Sequence of chain 1.A:
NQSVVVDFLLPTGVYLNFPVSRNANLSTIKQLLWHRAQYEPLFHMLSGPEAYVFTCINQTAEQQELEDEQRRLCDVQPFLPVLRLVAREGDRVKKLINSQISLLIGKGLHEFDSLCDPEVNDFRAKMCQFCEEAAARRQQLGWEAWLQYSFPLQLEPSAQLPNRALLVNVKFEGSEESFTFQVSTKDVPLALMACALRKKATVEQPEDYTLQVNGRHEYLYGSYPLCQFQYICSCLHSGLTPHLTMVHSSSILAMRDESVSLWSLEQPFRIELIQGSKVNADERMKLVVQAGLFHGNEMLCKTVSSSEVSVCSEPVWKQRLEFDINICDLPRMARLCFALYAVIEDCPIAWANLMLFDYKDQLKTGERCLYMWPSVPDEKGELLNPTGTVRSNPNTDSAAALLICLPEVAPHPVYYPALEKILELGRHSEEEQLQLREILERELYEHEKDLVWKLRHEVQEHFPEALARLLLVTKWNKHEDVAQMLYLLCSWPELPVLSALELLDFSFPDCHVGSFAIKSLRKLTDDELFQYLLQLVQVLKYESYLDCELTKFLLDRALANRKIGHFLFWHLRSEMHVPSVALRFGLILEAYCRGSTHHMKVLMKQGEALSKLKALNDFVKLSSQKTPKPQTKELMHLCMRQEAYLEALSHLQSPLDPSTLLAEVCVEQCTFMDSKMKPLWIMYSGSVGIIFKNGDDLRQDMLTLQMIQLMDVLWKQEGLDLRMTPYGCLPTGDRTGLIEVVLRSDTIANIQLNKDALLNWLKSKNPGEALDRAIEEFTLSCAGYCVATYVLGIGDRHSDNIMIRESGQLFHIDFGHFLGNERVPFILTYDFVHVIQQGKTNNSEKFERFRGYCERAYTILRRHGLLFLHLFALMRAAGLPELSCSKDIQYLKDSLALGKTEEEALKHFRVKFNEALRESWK

Binding-site contacts:
Ligand atom CL22 contacts residue MET736 of chain 1.A at 3.6 Å.
Ligand atom C8 contacts residue ILE894 of chain 1.A at 3.6 Å (hydrophobic).
Ligand atom O3 contacts residue VAL811 of chain 1.A at 3.4 Å.
Ligand atom CL22 contacts residue TRP744 of chain 1.A at 3.9 Å.
Ligand atom O29 contacts residue ASP771 of chain 1.A at 2.6 Å (salt-bridge).
Ligand atom C28 contacts residue ILE809 of chain 1.A at 3.6 Å (hydrophobic).
Ligand atom N5 contacts residue ILE761 of chain 1.A at 3.6 Å.
Ligand atom O29 contacts residue TYR797 of chain 1.A at 2.8 Å (h-bond).
Ligand atom N10 contacts residue TRP744 of chain 1.A at 3.8 Å.
Ligand atom N1 contacts residue TYR797 of chain 1.A at 3.9 Å.
Ligand atom CL20 contacts residue LEU743 of chain 1.A at 3.5 Å.
Ligand atom CL22 contacts residue PHE735 of chain 1.A at 3.4 Å.
Ligand atom C28 contacts residue ASP895 of chain 1.A at 3.5 Å.
Ligand atom C2 contacts residue VAL812 of chain 1.A at 3.8 Å (hydrophobic).
Ligand atom N5 contacts residue ILE809 of chain 1.A at 3.9 Å.
Ligand atom C27 contacts residue ILE809 of chain 1.A at 3.7 Å (hydrophobic).
Ligand atom C28 contacts residue TYR797 of chain 1.A at 3.4 Å (hydrophobic).
Ligand atom C30 contacts residue ASP895 of chain 1.A at 3.7 Å.
Ligand atom C6 contacts residue ILE894 of chain 1.A at 3.9 Å (hydrophobic).
Ligand atom O29 contacts residue ASP895 of chain 1.A at 3.6 Å.
Ligand atom N7 contacts residue ILE894 of chain 1.A at 3.4 Å.
Ligand atom C30 contacts residue ILE809 of chain 1.A at 3.7 Å (hydrophobic).
Ligand atom N1 contacts residue VAL812 of chain 1.A at 3.9 Å.
Ligand atom CL20 contacts residue TRP744 of chain 1.A at 3.7 Å.
Ligand atom C26 contacts residue ASP895 of chain 1.A at 3.7 Å.
Ligand atom C26 contacts residue ILE809 of chain 1.A at 3.9 Å (hydrophobic).
Ligand atom C4 contacts residue ILE761 of chain 1.A at 3.5 Å (hydrophobic).
Ligand atom C30 contacts residue TYR797 of chain 1.A at 3.3 Å (hydrophobic).
Ligand atom C9 contacts residue ILE761 of chain 1.A at 3.9 Å (hydrophobic).
Ligand atom N10 contacts residue MET884 of chain 1.A at 3.7 Å.
Ligand atom N1 contacts residue ILE809 of chain 1.A at 3.6 Å.
Ligand atom N1 contacts residue GLU810 of chain 1.A at 3.1 Å (salt-bridge).
Ligand atom C27 contacts residue ASP771 of chain 1.A at 3.4 Å.
Ligand atom C27 contacts residue ASP895 of chain 1.A at 3.5 Å.
Ligand atom CL20 contacts residue PRO742 of chain 1.A at 3.0 Å.
Ligand atom O3 contacts residue VAL812 of chain 1.A at 2.9 Å (h-bond).
Ligand atom C11 contacts residue MET884 of chain 1.A at 3.8 Å (hydrophobic).
Ligand atom O12 contacts residue MET884 of chain 1.A at 3.6 Å.
Ligand atom CL20 contacts residue ILE761 of chain 1.A at 3.7 Å.
Ligand atom C28 contacts residue ASP771 of chain 1.A at 3.4 Å.

The small molecule below binds the protein below.
Small molecule (SMILES): NC(=O)c1nc(-c2cccc(O)c2)nc2c1[nH]c(=O)n2CCc1ccc(Cl)c(Cl)c1